Sequence of chain 1.B:
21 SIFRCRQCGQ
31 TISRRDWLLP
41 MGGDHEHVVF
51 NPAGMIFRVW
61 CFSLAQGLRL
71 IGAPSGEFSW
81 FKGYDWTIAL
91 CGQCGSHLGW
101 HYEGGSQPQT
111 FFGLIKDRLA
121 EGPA

The protein below binds the small molecule below.
Small molecule (SMILES): O=C1CNC(=O)N1

Binding-site contacts:
Ligand atom O contacts residue PHE78 of chain 1.B at 3.9 Å.
Ligand atom C2 contacts residue TRP86 of chain 1.B at 3.8 Å (hydrophobic).
Ligand atom O contacts residue SER79 of chain 1.B at 3.5 Å.
Ligand atom N contacts residue TRP80 of chain 1.B at 3.7 Å.
Ligand atom O1 contacts residue TRP86 of chain 1.B at 4.0 Å.
Ligand atom O1 contacts residue PHE78 of chain 1.B at 3.9 Å.
Ligand atom C2 contacts residue ASN51 of chain 1.B at 4.5 Å.
Ligand atom N contacts residue TRP86 of chain 1.B at 3.6 Å.
Ligand atom N1 contacts residue PHE78 of chain 1.B at 2.8 Å (h-bond).
Ligand atom C contacts residue SER79 of chain 1.B at 4.1 Å.
Ligand atom C1 contacts residue TYR102 of chain 1.B at 3.5 Å (hydrophobic).
Ligand atom C contacts residue TRP86 of chain 1.B at 3.6 Å (hydrophobic).
Ligand atom C1 contacts residue TRP86 of chain 1.B at 3.5 Å (hydrophobic).
Ligand atom N contacts residue TRP100 of chain 1.B at 3.6 Å (h-bond).
Ligand atom N1 contacts residue TRP86 of chain 1.B at 3.7 Å.
Ligand atom O1 contacts residue PRO52 of chain 1.B at 3.7 Å.
Ligand atom C2 contacts residue TRP80 of chain 1.B at 3.8 Å (hydrophobic).
Ligand atom C1 contacts residue TRP100 of chain 1.B at 3.5 Å (hydrophobic).
Ligand atom C contacts residue TYR102 of chain 1.B at 3.4 Å (hydrophobic).
Ligand atom O contacts residue TRP86 of chain 1.B at 3.5 Å.
Ligand atom C contacts residue PHE78 of chain 1.B at 3.8 Å (hydrophobic).
Ligand atom O contacts residue TYR102 of chain 1.B at 2.8 Å (h-bond).
Ligand atom O contacts residue TRP80 of chain 1.B at 2.9 Å (h-bond).
Ligand atom N1 contacts residue SER79 of chain 1.B at 4.0 Å.
Ligand atom C1 contacts residue TRP80 of chain 1.B at 3.5 Å (hydrophobic).
Ligand atom C contacts residue TRP80 of chain 1.B at 3.3 Å (hydrophobic).
Ligand atom C2 contacts residue PHE78 of chain 1.B at 3.7 Å (hydrophobic).
Ligand atom N1 contacts residue TRP80 of chain 1.B at 3.5 Å.
Ligand atom O1 contacts residue TRP80 of chain 1.B at 4.0 Å.
Ligand atom O1 contacts residue ASN51 of chain 1.B at 3.6 Å.